Sequence of chain 1.C:
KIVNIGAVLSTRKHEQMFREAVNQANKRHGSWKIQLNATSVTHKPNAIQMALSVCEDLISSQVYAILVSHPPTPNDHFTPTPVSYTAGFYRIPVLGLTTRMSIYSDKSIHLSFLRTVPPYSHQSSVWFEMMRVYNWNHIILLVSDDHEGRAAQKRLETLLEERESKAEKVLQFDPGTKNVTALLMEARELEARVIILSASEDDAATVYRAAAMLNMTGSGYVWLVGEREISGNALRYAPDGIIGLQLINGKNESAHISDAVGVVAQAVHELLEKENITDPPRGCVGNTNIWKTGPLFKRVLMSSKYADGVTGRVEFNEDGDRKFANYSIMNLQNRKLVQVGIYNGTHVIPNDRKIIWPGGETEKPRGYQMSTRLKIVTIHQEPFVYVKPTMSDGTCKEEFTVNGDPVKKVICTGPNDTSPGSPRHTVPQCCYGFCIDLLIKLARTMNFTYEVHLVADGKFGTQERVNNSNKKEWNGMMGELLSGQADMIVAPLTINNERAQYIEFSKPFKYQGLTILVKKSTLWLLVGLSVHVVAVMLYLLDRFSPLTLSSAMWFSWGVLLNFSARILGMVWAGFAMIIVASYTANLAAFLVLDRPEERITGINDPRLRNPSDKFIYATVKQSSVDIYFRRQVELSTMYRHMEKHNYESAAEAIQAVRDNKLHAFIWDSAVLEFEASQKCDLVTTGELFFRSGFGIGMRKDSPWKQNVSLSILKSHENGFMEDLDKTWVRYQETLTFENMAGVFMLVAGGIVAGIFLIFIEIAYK

This small molecule binds to this protein.
Small molecule (SMILES): CC(=O)N[C@@H]1[C@@H](O)[C@H](O)[C@@H](CO)O[C@H]1O

Binding-site contacts:
Ligand atom C1 contacts residue ASN300 of chain 1.C at 1.4 Å.
Ligand atom C4 contacts residue ASN300 of chain 1.C at 4.2 Å.
Ligand atom C2 contacts residue ASN300 of chain 1.C at 2.5 Å.
Ligand atom C8 contacts residue GLU299 of chain 1.C at 3.8 Å.
Ligand atom C5 contacts residue ASN300 of chain 1.C at 3.7 Å.
Ligand atom C7 contacts residue ASN300 of chain 1.C at 3.5 Å.
Ligand atom N2 contacts residue ASN300 of chain 1.C at 2.9 Å (h-bond).
Ligand atom C3 contacts residue ASN300 of chain 1.C at 3.8 Å.
Ligand atom C7 contacts residue GLU299 of chain 1.C at 3.6 Å.
Ligand atom N2 contacts residue GLU299 of chain 1.C at 4.4 Å.
Ligand atom O5 contacts residue ASN300 of chain 1.C at 2.4 Å (h-bond).
Ligand atom O7 contacts residue ASN300 of chain 1.C at 3.2 Å (h-bond).
Ligand atom O7 contacts residue GLU299 of chain 1.C at 3.3 Å.